Sequence of chain 49.B:
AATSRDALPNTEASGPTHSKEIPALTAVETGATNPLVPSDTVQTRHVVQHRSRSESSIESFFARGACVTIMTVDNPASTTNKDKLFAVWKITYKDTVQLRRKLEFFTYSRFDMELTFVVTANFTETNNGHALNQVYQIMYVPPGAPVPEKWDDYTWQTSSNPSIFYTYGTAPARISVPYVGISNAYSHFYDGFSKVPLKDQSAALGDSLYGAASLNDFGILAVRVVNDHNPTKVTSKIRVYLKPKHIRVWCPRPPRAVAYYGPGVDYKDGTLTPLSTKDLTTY

A small-molecule ligand and the protein it binds are described below.
Small molecule (SMILES): CCOC(=O)c1ccc(OCCC2CCN(c3ccc(C)nn3)CC2)cc1

Sequence of chain 49.D:
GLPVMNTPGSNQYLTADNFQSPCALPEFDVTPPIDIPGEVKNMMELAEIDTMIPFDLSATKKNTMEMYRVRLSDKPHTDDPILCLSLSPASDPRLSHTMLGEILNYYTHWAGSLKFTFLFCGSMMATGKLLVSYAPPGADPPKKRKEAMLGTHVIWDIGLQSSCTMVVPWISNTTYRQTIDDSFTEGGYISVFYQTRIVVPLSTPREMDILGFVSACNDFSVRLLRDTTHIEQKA

Binding-site contacts:
Ligand atom C19 contacts residue TYR205 of chain 49.B at 3.7 Å (hydrophobic).
Ligand atom O22 contacts residue TYR205 of chain 49.B at 3.8 Å.
Ligand atom C25 contacts residue SER206 of chain 49.B at 3.8 Å.
Ligand atom C8 contacts residue VAL196 of chain 49.B at 3.6 Å (hydrophobic).
Ligand atom C17 contacts residue TYR112 of chain 49.B at 3.8 Å (hydrophobic).
Ligand atom C10 contacts residue ILE110 of chain 49.B at 3.5 Å (hydrophobic).
Ligand atom C4 contacts residue VAL196 of chain 49.B at 3.9 Å (hydrophobic).
Ligand atom O23 contacts residue PHE237 of chain 49.B at 3.8 Å.
Ligand atom C18 contacts residue TYR112 of chain 49.B at 3.7 Å (hydrophobic).
Ligand atom C5 contacts residue VAL196 of chain 49.B at 3.8 Å (hydrophobic).
Ligand atom C8 contacts residue VAL199 of chain 49.B at 3.7 Å (hydrophobic).
Ligand atom C21 contacts residue TYR112 of chain 49.B at 3.3 Å (hydrophobic).
Ligand atom C1 contacts residue PRO181 of chain 49.B at 3.7 Å (hydrophobic).
Ligand atom C4 contacts residue TYR159 of chain 49.B at 3.5 Å (hydrophobic).
Ligand atom C20 contacts residue TYR205 of chain 49.B at 3.5 Å (hydrophobic).
Ligand atom N3 contacts residue ILE194 of chain 49.B at 3.6 Å.
Ligand atom N3 contacts residue LEU240 of chain 49.B at 3.5 Å.
Ligand atom C25 contacts residue ASP236 of chain 49.B at 3.5 Å.
Ligand atom C21 contacts residue PHE237 of chain 49.B at 3.7 Å (hydrophobic).
Ligand atom C10 contacts residue MET132 of chain 49.B at 3.3 Å (hydrophobic).
Ligand atom N3 contacts residue TYR159 of chain 49.B at 3.9 Å.
Ligand atom C2 contacts residue ILE194 of chain 49.B at 3.5 Å (hydrophobic).
Ligand atom C7 contacts residue TYR159 of chain 49.B at 3.7 Å (hydrophobic).
Ligand atom C3 contacts residue TYR159 of chain 49.B at 3.6 Å (hydrophobic).
Ligand atom O14 contacts residue MET132 of chain 49.B at 3.4 Å.
Ligand atom O23 contacts residue TYR112 of chain 49.B at 3.5 Å.
Ligand atom N6 contacts residue VAL196 of chain 49.B at 3.9 Å.
Ligand atom C2 contacts residue TYR159 of chain 49.B at 3.5 Å (hydrophobic).
Ligand atom O22 contacts residue TYR112 of chain 49.B at 3.5 Å.
Ligand atom C18 contacts residue PHE237 of chain 49.B at 3.6 Å (hydrophobic).
Ligand atom C13 contacts residue MET132 of chain 49.B at 3.8 Å (hydrophobic).
Ligand atom N4 contacts residue LEU134 of chain 49.B at 3.7 Å.
Ligand atom C7 contacts residue VAL196 of chain 49.B at 3.6 Å (hydrophobic).
Ligand atom C13 contacts residue VAL199 of chain 49.B at 3.7 Å (hydrophobic).
Ligand atom C11 contacts residue ILE110 of chain 49.B at 3.6 Å (hydrophobic).
Ligand atom C17 contacts residue PHE237 of chain 49.B at 3.7 Å (hydrophobic).
Ligand atom C12 contacts residue PHE237 of chain 49.B at 3.5 Å (hydrophobic).
Ligand atom C11 contacts residue LEU134 of chain 49.B at 3.8 Å (hydrophobic).
Ligand atom N4 contacts residue LEU240 of chain 49.B at 3.6 Å.
Ligand atom C3 contacts residue ALA24 of chain 49.D at 3.5 Å (hydrophobic).